Sequence of chain 1.A:
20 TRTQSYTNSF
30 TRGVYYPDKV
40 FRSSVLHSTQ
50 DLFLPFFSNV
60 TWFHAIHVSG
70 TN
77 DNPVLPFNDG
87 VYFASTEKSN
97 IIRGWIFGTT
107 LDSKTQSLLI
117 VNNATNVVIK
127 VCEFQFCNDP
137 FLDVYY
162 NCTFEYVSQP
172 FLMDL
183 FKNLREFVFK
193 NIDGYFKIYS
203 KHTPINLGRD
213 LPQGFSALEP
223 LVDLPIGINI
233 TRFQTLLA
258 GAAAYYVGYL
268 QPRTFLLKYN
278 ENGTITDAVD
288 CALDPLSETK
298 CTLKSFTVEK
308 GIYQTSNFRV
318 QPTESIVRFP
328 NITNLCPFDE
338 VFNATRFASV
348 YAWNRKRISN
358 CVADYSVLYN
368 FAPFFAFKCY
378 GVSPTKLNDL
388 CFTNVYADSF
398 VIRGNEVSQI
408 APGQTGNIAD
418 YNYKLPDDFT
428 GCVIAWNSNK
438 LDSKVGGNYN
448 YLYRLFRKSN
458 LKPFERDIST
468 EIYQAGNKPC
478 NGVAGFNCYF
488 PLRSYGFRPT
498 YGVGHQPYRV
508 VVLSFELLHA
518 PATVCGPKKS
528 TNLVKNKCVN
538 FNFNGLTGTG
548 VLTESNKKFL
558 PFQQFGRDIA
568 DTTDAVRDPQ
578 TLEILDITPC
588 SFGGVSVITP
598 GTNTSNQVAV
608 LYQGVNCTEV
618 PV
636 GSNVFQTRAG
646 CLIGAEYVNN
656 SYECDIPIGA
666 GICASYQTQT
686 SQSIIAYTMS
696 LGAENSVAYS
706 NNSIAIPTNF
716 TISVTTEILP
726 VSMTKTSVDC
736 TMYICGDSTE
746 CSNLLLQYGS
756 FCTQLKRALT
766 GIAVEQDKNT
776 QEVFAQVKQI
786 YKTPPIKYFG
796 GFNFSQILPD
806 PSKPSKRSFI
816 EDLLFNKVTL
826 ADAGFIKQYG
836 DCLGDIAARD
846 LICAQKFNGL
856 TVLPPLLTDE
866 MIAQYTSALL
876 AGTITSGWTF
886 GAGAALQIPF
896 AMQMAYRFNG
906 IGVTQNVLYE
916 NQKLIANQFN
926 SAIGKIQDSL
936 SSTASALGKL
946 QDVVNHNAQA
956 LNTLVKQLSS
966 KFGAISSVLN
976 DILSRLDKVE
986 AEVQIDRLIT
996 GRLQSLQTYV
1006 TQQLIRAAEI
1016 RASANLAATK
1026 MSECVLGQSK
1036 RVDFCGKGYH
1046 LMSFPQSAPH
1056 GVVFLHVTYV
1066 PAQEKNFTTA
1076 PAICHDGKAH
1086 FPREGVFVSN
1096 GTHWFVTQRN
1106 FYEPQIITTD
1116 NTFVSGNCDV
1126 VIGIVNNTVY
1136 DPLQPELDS

The protein below binds the small molecule below.
Small molecule (SMILES): CC(=O)N[C@H]1[C@H](O[C@H]2[C@H](O)[C@@H](NC(C)=O)CO[C@@H]2CO)O[C@H](CO)[C@@H](O)[C@@H]1O

Binding-site contacts:
Ligand atom C1 contacts residue ASN714 of chain 1.A at 1.4 Å.
Ligand atom O5 contacts residue PHE715 of chain 1.A at 4.5 Å.
Ligand atom O5 contacts residue GLN1068 of chain 1.A at 4.2 Å.
Ligand atom C1 contacts residue GLN1068 of chain 1.A at 4.4 Å.
Ligand atom C7 contacts residue ASN714 of chain 1.A at 3.5 Å.
Ligand atom C4 contacts residue ASN714 of chain 1.A at 4.2 Å.
Ligand atom C7 contacts residue GLN1068 of chain 1.A at 4.3 Å.
Ligand atom O5 contacts residue ASN714 of chain 1.A at 2.4 Å (h-bond).
Ligand atom C3 contacts residue ASN714 of chain 1.A at 3.8 Å.
Ligand atom C2 contacts residue ASN714 of chain 1.A at 2.5 Å.
Ligand atom O7 contacts residue GLN1068 of chain 1.A at 3.5 Å (h-bond).
Ligand atom O7 contacts residue ASN714 of chain 1.A at 3.6 Å (h-bond).
Ligand atom C8 contacts residue LEU919 of chain 1.A at 3.9 Å (hydrophobic).
Ligand atom C6 contacts residue LEU919 of chain 1.A at 4.3 Å (hydrophobic).
Ligand atom C5 contacts residue LEU919 of chain 1.A at 4.0 Å (hydrophobic).
Ligand atom N2 contacts residue LEU919 of chain 1.A at 4.4 Å.
Ligand atom C7 contacts residue LEU919 of chain 1.A at 3.7 Å (hydrophobic).
Ligand atom N2 contacts residue ASN714 of chain 1.A at 2.9 Å (h-bond).
Ligand atom O4 contacts residue LEU919 of chain 1.A at 3.9 Å.
Ligand atom C6 contacts residue GLN923 of chain 1.A at 3.8 Å.
Ligand atom C4 contacts residue LEU919 of chain 1.A at 4.4 Å (hydrophobic).
Ligand atom O6 contacts residue PHE715 of chain 1.A at 4.2 Å.
Ligand atom C5 contacts residue GLN923 of chain 1.A at 4.2 Å.
Ligand atom O6 contacts residue GLN923 of chain 1.A at 3.4 Å (h-bond).
Ligand atom O7 contacts residue LEU919 of chain 1.A at 3.4 Å.
Ligand atom C5 contacts residue ASN714 of chain 1.A at 3.7 Å.